A protein and the small-molecule ligand that binds it are described below.
Small molecule (SMILES): Cn1c(C#N)ccc1-c1ccc2c(c1)C(C)(C)OC(=S)N2

Sequence of chain 1.A:
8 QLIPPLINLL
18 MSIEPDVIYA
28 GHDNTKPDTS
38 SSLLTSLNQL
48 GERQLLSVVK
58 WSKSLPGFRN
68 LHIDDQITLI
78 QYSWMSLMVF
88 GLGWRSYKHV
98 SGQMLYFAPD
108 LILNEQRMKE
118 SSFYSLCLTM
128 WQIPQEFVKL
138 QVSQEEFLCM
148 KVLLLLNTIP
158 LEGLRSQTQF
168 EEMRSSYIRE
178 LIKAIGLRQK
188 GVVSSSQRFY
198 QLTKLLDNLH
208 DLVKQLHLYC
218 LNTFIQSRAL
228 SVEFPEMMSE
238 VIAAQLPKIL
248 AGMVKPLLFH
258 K

Binding-site contacts:
Ligand atom C13 contacts residue PHE104 of chain 1.A at 3.9 Å (hydrophobic).
Ligand atom C14 contacts residue MET85 of chain 1.A at 4.1 Å (hydrophobic).
Ligand atom C16 contacts residue LEU213 of chain 1.A at 3.8 Å (hydrophobic).
Ligand atom C12 contacts residue VAL86 of chain 1.A at 3.8 Å (hydrophobic).
Ligand atom N3 contacts residue PHE104 of chain 1.A at 3.9 Å.
Ligand atom C6 contacts residue LEU44 of chain 1.A at 3.6 Å (hydrophobic).
Ligand atom C9 contacts residue CYS217 of chain 1.A at 4.0 Å (hydrophobic).
Ligand atom S1 contacts residue PHE231 of chain 1.A at 3.8 Å.
Ligand atom N2 contacts residue MET85 of chain 1.A at 4.1 Å.
Ligand atom N3 contacts residue GLN51 of chain 1.A at 2.9 Å (h-bond).
Ligand atom N3 contacts residue LEU89 of chain 1.A at 4.1 Å.
Ligand atom C7 contacts residue ASN45 of chain 1.A at 3.3 Å.
Ligand atom C12 contacts residue LEU89 of chain 1.A at 3.9 Å (hydrophobic).
Ligand atom N3 contacts residue MET85 of chain 1.A at 3.8 Å.
Ligand atom S1 contacts residue THR220 of chain 1.A at 3.5 Å.
Ligand atom C7 contacts residue LEU44 of chain 1.A at 3.7 Å (hydrophobic).
Ligand atom N3 contacts residue ARG92 of chain 1.A at 2.9 Å (salt-bridge).
Ligand atom C5 contacts residue MET82 of chain 1.A at 4.0 Å (hydrophobic).
Ligand atom N3 contacts residue LEU47 of chain 1.A at 3.9 Å.
Ligand atom C15 contacts residue GLN51 of chain 1.A at 3.7 Å.
Ligand atom N1 contacts residue ASN45 of chain 1.A at 2.8 Å (h-bond).
Ligand atom C16 contacts residue LEU123 of chain 1.A at 3.6 Å (hydrophobic).
Ligand atom C15 contacts residue ARG92 of chain 1.A at 3.9 Å.
Ligand atom C15 contacts residue MET85 of chain 1.A at 3.6 Å (hydrophobic).
Ligand atom C12 contacts residue MET85 of chain 1.A at 3.7 Å (hydrophobic).
Ligand atom C8 contacts residue ASN45 of chain 1.A at 3.5 Å.
Ligand atom C15 contacts residue LEU89 of chain 1.A at 4.1 Å (hydrophobic).
Ligand atom C15 contacts residue PHE104 of chain 1.A at 3.8 Å (hydrophobic).
Ligand atom C1 contacts residue LEU44 of chain 1.A at 4.0 Å (hydrophobic).
Ligand atom C14 contacts residue LEU44 of chain 1.A at 3.5 Å (hydrophobic).
Ligand atom O1 contacts residue TYR216 of chain 1.A at 3.5 Å.
Ligand atom C1 contacts residue LEU41 of chain 1.A at 3.9 Å (hydrophobic).
Ligand atom C11 contacts residue MET127 of chain 1.A at 4.1 Å (hydrophobic).
Ligand atom C1 contacts residue LEU123 of chain 1.A at 3.6 Å (hydrophobic).
Ligand atom C11 contacts residue MET82 of chain 1.A at 4.0 Å (hydrophobic).
Ligand atom C4 contacts residue MET82 of chain 1.A at 4.0 Å (hydrophobic).
Ligand atom C9 contacts residue ASN45 of chain 1.A at 3.8 Å.
Ligand atom C13 contacts residue MET85 of chain 1.A at 3.7 Å (hydrophobic).
Ligand atom O1 contacts residue CYS217 of chain 1.A at 4.0 Å.
Ligand atom S1 contacts residue CYS217 of chain 1.A at 3.7 Å.